Sequence of chain 1.B:
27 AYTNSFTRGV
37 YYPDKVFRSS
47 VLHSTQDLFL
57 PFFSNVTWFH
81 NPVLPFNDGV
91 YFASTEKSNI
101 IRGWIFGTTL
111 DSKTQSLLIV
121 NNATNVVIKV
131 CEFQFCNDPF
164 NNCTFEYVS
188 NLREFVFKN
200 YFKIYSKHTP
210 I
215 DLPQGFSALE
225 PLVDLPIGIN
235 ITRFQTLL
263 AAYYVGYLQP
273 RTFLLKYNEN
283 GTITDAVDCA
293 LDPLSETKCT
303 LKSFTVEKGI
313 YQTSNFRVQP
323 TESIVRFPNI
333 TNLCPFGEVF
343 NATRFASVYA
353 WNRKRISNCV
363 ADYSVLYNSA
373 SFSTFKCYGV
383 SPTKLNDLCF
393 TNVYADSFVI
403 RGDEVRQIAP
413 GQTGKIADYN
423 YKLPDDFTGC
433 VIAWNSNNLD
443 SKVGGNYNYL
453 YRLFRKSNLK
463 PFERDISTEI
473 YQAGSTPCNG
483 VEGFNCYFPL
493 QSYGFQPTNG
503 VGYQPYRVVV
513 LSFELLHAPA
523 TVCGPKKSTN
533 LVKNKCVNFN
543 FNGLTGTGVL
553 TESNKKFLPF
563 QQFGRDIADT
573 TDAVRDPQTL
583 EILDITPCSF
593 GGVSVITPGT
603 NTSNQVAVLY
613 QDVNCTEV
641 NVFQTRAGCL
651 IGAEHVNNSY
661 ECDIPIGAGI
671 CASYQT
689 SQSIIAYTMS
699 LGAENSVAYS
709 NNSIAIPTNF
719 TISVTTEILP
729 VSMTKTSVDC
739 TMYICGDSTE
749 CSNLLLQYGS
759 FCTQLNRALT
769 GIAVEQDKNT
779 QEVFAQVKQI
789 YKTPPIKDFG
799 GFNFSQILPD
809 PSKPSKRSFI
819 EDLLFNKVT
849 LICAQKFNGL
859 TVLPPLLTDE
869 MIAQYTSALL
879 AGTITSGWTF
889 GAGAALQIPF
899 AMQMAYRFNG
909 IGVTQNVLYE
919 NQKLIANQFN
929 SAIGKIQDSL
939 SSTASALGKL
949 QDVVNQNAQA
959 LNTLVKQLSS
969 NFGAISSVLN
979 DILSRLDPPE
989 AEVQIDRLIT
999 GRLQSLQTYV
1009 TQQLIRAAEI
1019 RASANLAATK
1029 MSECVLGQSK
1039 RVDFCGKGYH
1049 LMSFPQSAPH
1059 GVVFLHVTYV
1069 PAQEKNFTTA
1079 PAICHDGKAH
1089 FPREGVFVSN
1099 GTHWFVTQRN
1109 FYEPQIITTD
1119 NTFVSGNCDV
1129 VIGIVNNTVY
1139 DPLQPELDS

Binding-site contacts:
Ligand atom N2 contacts residue ASN282 of chain 1.B at 2.9 Å (h-bond).
Ligand atom C1 contacts residue ASN282 of chain 1.B at 1.4 Å.
Ligand atom C8 contacts residue GLU281 of chain 1.B at 3.3 Å.
Ligand atom C7 contacts residue ASN282 of chain 1.B at 4.0 Å.
Ligand atom C5 contacts residue ASN282 of chain 1.B at 3.7 Å.
Ligand atom C2 contacts residue ASN282 of chain 1.B at 2.5 Å.
Ligand atom C3 contacts residue ASN282 of chain 1.B at 3.8 Å.
Ligand atom C4 contacts residue ASN282 of chain 1.B at 4.2 Å.
Ligand atom O5 contacts residue ASN282 of chain 1.B at 2.4 Å (h-bond).

A small-molecule ligand and the protein it binds are described below.
Small molecule (SMILES): CC(=O)N[C@@H]1[C@@H](O)[C@H](O)[C@@H](CO)O[C@H]1O